Sequence of chain 1.B:
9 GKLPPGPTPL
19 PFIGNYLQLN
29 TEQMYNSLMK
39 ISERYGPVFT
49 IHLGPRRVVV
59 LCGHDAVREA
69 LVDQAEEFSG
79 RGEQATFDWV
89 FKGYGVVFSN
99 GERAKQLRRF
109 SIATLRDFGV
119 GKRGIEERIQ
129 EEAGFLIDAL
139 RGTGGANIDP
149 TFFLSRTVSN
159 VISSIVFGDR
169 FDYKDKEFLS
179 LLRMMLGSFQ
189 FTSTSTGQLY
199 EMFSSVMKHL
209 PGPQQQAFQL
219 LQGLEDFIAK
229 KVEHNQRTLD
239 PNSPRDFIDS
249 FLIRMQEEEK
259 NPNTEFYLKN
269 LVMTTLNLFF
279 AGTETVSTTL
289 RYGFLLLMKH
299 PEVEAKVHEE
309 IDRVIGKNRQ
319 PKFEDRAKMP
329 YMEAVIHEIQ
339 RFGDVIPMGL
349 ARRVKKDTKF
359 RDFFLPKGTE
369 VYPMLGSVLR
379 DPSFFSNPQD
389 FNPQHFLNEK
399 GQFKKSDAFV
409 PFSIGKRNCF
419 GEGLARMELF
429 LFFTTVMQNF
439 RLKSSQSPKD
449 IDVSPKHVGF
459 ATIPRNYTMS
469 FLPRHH

Binding-site contacts:
Ligand atom N contacts residue PHE96 of chain 1.B at 3.7 Å.
Ligand atom C6 contacts residue ALA279 of chain 1.B at 3.5 Å (hydrophobic).
Ligand atom C5 contacts residue ALA279 of chain 1.B at 3.8 Å (hydrophobic).
Ligand atom N contacts residue VAL95 of chain 1.B at 4.3 Å.
Ligand atom C12 contacts residue THR283 of chain 1.B at 3.5 Å.
Ligand atom C1 contacts residue PHE96 of chain 1.B at 4.1 Å (hydrophobic).
Ligand atom O contacts residue PHE278 of chain 1.B at 3.7 Å.
Ligand atom C3 contacts residue PHE458 of chain 1.B at 3.6 Å (hydrophobic).
Ligand atom O contacts residue PHE89 of chain 1.B at 2.9 Å.
Ligand atom CM contacts residue PHE85 of chain 1.B at 3.4 Å (hydrophobic).
Ligand atom C contacts residue PHE96 of chain 1.B at 3.9 Å (hydrophobic).
Ligand atom N contacts residue PHE278 of chain 1.B at 4.3 Å.
Ligand atom C5 contacts residue VAL95 of chain 1.B at 4.0 Å (hydrophobic).
Ligand atom C13 contacts residue THR283 of chain 1.B at 3.6 Å.
Ligand atom C2 contacts residue PHE458 of chain 1.B at 4.4 Å (hydrophobic).
Ligand atom O4 contacts residue LEU348 of chain 1.B at 3.4 Å.
Ligand atom O4 contacts residue HEM1 of chain 1.G at 3.9 Å.
Ligand atom C4 contacts residue ALA279 of chain 1.B at 4.4 Å (hydrophobic).
Ligand atom N contacts residue ALA279 of chain 1.B at 4.3 Å.
Ligand atom CM contacts residue PHE278 of chain 1.B at 3.3 Å (hydrophobic).
Ligand atom C1 contacts residue VAL95 of chain 1.B at 4.5 Å (hydrophobic).
Ligand atom C6 contacts residue VAL95 of chain 1.B at 3.5 Å (hydrophobic).
Ligand atom C contacts residue PHE278 of chain 1.B at 3.7 Å (hydrophobic).
Ligand atom C contacts residue PHE89 of chain 1.B at 3.9 Å (hydrophobic).
Ligand atom O contacts residue ASN275 of chain 1.B at 3.1 Å (h-bond).
Ligand atom O4 contacts residue PHE458 of chain 1.B at 4.1 Å.
Ligand atom C5 contacts residue HEM1 of chain 1.G at 4.0 Å.
Ligand atom C contacts residue ASN275 of chain 1.B at 3.8 Å.
Ligand atom C12 contacts residue HEM1 of chain 1.G at 3.5 Å.
Ligand atom C13 contacts residue HEM1 of chain 1.G at 3.2 Å.
Ligand atom C12 contacts residue ILE344 of chain 1.B at 3.8 Å (hydrophobic).
Ligand atom N contacts residue ASN275 of chain 1.B at 3.6 Å.
Ligand atom C5 contacts residue LEU348 of chain 1.B at 4.5 Å (hydrophobic).
Ligand atom C13 contacts residue ALA279 of chain 1.B at 3.8 Å (hydrophobic).
Ligand atom C4 contacts residue LEU348 of chain 1.B at 4.0 Å (hydrophobic).
Ligand atom O contacts residue PHE96 of chain 1.B at 4.2 Å.
Ligand atom C1 contacts residue ALA279 of chain 1.B at 3.9 Å (hydrophobic).
Ligand atom O4 contacts residue ILE344 of chain 1.B at 4.2 Å.
Ligand atom C4 contacts residue PHE458 of chain 1.B at 4.1 Å (hydrophobic).
Ligand atom O contacts residue LEU274 of chain 1.B at 4.1 Å.

A small-molecule ligand and the protein it binds are described below.
Small molecule (SMILES): CCOc1ccc(NC(C)=O)cc1